Sequence of chain 3.A:
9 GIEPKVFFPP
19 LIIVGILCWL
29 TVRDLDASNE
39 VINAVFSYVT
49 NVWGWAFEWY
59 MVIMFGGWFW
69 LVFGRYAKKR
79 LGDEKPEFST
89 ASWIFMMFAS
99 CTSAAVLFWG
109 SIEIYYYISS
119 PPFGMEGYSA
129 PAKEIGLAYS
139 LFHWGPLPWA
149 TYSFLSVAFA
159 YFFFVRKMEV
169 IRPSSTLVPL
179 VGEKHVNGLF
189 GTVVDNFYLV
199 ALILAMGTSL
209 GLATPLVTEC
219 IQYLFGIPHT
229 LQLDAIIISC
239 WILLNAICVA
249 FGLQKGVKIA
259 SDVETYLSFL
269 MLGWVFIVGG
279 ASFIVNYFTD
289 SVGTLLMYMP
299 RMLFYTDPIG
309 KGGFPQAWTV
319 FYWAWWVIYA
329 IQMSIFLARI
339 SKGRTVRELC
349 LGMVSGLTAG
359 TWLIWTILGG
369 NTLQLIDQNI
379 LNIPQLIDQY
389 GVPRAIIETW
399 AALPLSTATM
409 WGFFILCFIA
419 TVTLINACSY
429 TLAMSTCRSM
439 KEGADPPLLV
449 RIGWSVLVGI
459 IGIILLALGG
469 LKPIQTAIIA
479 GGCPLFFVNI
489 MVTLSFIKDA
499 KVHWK

A small-molecule ligand and the protein it binds are described below.
Small molecule (SMILES): C[N+](C)(C)CCCC(=O)O

Binding-site contacts:
Ligand atom O4 contacts residue CYS99 of chain 3.A at 4.1 Å.
Ligand atom C6 contacts residue SER101 of chain 3.A at 4.2 Å.
Ligand atom N1 contacts residue TRP323 of chain 3.A at 3.9 Å.
Ligand atom C9 contacts residue TRP147 of chain 3.A at 3.4 Å (hydrophobic).
Ligand atom O4 contacts residue SER101 of chain 3.A at 4.5 Å.
Ligand atom O4 contacts residue SER98 of chain 3.A at 2.7 Å (h-bond).
Ligand atom C2 contacts residue TRP147 of chain 3.A at 4.5 Å (hydrophobic).
Ligand atom C10 contacts residue TRP323 of chain 3.A at 3.5 Å (hydrophobic).
Ligand atom C5 contacts residue SER98 of chain 3.A at 4.0 Å.
Ligand atom C2 contacts residue TRP323 of chain 3.A at 3.5 Å (hydrophobic).
Ligand atom C8 contacts residue TRP324 of chain 3.A at 3.5 Å (hydrophobic).
Ligand atom C2 contacts residue TRP142 of chain 3.A at 4.4 Å (hydrophobic).
Ligand atom C8 contacts residue TYR150 of chain 3.A at 4.2 Å (hydrophobic).
Ligand atom C10 contacts residue TYR327 of chain 3.A at 3.4 Å (hydrophobic).
Ligand atom C6 contacts residue TRP323 of chain 3.A at 4.0 Å (hydrophobic).
Ligand atom C5 contacts residue SER101 of chain 3.A at 4.1 Å.
Ligand atom O4 contacts residue THR100 of chain 3.A at 4.3 Å.
Ligand atom C8 contacts residue TRP142 of chain 3.A at 4.4 Å (hydrophobic).
Ligand atom C8 contacts residue TRP147 of chain 3.A at 4.2 Å (hydrophobic).
Ligand atom N1 contacts residue TRP147 of chain 3.A at 4.2 Å.
Ligand atom C8 contacts residue TRP323 of chain 3.A at 4.0 Å (hydrophobic).
Ligand atom O7 contacts residue SER101 of chain 3.A at 3.9 Å.